Binding-site contacts:
Ligand atom C8 contacts residue LYS1073 of chain 1.C at 3.6 Å.
Ligand atom C4 contacts residue ASN1074 of chain 1.C at 4.2 Å.
Ligand atom C5 contacts residue ALA706 of chain 1.C at 3.7 Å (hydrophobic).
Ligand atom C8 contacts residue GLU1072 of chain 1.C at 3.3 Å.
Ligand atom C3 contacts residue ASN1074 of chain 1.C at 3.8 Å.
Ligand atom C7 contacts residue ASN1074 of chain 1.C at 3.3 Å.
Ligand atom C1 contacts residue GLN895 of chain 1.B at 4.2 Å.
Ligand atom O7 contacts residue ASN1074 of chain 1.C at 3.7 Å.
Ligand atom O5 contacts residue ASN1074 of chain 1.C at 2.4 Å (h-bond).
Ligand atom O6 contacts residue ALA706 of chain 1.C at 4.4 Å.
Ligand atom C8 contacts residue ASN1074 of chain 1.C at 3.6 Å.
Ligand atom C2 contacts residue ASN1074 of chain 1.C at 2.5 Å.
Ligand atom C1 contacts residue ASN1074 of chain 1.C at 1.4 Å.
Ligand atom N2 contacts residue ASN1074 of chain 1.C at 2.8 Å (h-bond).
Ligand atom C6 contacts residue ALA706 of chain 1.C at 3.8 Å (hydrophobic).
Ligand atom O5 contacts residue ALA706 of chain 1.C at 4.5 Å.
Ligand atom C5 contacts residue ASN1074 of chain 1.C at 3.7 Å.

Sequence of chain 1.C:
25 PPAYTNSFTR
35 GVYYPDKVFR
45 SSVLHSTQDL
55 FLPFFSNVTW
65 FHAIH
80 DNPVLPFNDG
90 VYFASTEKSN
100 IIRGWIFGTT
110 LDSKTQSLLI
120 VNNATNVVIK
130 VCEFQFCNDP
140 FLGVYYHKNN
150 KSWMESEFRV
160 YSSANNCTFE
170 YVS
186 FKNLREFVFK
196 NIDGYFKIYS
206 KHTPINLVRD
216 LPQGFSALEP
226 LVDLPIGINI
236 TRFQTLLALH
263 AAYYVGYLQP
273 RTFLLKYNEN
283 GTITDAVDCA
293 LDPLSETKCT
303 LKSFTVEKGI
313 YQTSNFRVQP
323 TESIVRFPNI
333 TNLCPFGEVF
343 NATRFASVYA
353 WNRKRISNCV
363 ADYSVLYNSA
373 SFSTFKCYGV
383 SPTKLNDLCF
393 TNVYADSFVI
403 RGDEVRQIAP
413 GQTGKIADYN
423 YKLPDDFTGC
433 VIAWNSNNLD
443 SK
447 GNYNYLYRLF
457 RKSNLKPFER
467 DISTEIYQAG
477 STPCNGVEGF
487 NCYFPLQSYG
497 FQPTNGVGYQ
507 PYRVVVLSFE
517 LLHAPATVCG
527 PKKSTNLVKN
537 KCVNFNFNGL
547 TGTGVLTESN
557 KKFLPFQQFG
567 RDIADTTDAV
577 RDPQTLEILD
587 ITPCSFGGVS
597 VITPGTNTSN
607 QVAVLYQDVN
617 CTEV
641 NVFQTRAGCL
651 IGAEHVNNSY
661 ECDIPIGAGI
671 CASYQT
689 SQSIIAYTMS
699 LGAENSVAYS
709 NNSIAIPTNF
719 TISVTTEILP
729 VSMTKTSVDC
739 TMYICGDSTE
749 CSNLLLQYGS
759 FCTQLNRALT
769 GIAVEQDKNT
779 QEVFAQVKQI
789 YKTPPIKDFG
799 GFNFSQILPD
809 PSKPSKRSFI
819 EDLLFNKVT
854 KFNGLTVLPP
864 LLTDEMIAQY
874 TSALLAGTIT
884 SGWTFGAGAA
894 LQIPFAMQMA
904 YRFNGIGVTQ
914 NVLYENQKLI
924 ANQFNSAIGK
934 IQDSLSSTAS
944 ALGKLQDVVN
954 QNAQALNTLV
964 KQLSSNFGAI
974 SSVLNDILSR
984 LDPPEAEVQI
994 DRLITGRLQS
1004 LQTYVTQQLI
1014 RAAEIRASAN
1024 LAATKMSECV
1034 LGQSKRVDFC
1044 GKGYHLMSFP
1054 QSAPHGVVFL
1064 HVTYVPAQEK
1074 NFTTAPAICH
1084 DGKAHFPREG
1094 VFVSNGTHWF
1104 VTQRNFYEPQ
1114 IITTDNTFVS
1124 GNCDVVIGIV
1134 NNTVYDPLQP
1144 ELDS

The small molecule below binds the protein below.
Small molecule (SMILES): CC(=O)N[C@@H]1[C@@H](O)[C@H](O)[C@@H](CO)O[C@H]1O

Sequence of chain 1.B:
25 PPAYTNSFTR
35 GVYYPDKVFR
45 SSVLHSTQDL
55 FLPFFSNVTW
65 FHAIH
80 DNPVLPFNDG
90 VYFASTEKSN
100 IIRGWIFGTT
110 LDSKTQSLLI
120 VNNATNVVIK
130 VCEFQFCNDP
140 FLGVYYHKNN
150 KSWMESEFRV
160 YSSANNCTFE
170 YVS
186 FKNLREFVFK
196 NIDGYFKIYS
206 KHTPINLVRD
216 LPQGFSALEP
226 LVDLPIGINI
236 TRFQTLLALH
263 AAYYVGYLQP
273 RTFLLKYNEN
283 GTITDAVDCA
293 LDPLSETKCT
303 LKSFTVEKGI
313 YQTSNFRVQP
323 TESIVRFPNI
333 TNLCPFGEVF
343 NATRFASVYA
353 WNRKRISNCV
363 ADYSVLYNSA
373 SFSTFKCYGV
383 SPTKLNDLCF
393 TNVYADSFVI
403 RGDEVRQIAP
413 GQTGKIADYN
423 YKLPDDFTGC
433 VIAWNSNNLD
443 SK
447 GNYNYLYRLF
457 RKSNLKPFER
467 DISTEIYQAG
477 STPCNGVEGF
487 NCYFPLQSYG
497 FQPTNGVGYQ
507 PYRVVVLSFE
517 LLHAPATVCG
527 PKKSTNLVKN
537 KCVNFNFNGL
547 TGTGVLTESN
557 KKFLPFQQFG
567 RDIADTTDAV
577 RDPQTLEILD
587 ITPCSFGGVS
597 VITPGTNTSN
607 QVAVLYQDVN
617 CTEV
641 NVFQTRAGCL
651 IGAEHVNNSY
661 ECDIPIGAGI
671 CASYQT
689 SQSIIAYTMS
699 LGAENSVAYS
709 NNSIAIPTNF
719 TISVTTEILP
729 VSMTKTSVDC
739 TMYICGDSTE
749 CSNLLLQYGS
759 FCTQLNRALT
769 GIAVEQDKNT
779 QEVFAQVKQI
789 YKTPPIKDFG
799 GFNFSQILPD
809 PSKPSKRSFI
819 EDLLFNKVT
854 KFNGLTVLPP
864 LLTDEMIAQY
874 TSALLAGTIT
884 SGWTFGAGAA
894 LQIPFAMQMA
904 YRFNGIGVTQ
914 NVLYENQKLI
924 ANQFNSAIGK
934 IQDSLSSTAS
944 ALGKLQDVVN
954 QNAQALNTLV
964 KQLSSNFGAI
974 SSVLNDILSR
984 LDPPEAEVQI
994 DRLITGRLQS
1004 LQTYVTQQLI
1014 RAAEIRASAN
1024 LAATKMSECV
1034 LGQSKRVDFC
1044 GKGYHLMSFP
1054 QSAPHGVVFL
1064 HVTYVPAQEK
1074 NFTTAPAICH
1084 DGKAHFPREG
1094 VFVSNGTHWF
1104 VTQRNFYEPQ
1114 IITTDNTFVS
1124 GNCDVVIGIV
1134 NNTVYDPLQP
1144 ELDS